Sequence of chain 1.E:
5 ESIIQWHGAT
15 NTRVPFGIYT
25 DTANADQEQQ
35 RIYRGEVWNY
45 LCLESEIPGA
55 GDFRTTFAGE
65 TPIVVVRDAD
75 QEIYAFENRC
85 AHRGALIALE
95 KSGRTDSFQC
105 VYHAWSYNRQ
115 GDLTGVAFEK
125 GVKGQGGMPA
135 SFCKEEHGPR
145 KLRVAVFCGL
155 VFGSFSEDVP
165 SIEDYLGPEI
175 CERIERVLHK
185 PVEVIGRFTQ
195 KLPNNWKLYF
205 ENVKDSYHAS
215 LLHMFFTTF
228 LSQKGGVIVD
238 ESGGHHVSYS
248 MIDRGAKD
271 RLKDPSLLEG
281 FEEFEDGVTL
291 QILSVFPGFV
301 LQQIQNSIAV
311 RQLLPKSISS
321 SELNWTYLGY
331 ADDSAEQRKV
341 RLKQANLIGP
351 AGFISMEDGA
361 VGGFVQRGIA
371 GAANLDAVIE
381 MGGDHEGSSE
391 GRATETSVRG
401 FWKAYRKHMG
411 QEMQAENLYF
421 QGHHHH

A protein and the small-molecule ligand that binds it are described below.
Small molecule (SMILES): O=C(O)c1ccc(C(=O)O)c(O)c1

Binding-site contacts:
Ligand atom O3 contacts residue ILE354 of chain 1.E at 4.3 Å.
Ligand atom O2 contacts residue SER210 of chain 1.E at 3.7 Å.
Ligand atom C3 contacts residue ILE292 of chain 1.E at 3.7 Å (hydrophobic).
Ligand atom C5 contacts residue LEU290 of chain 1.E at 3.9 Å (hydrophobic).
Ligand atom C7 contacts residue ARG392 of chain 1.E at 3.6 Å.
Ligand atom C6 contacts residue ALA213 of chain 1.E at 3.2 Å (hydrophobic).
Ligand atom C6 contacts residue ILE292 of chain 1.E at 3.6 Å (hydrophobic).
Ligand atom O1 contacts residue ARG392 of chain 1.E at 2.6 Å (salt-bridge).
Ligand atom O4 contacts residue ARG311 of chain 1.E at 2.9 Å (salt-bridge).
Ligand atom C7 contacts residue LEU290 of chain 1.E at 3.9 Å (hydrophobic).
Ligand atom O1 contacts residue LEU290 of chain 1.E at 3.2 Å.
Ligand atom C8 contacts residue ARG311 of chain 1.E at 3.5 Å.
Ligand atom O2 contacts residue SER245 of chain 1.E at 2.4 Å (h-bond).
Ligand atom O1 contacts residue ALA213 of chain 1.E at 3.5 Å.
Ligand atom C1 contacts residue VAL207 of chain 1.E at 3.5 Å (hydrophobic).
Ligand atom O1 contacts residue SER245 of chain 1.E at 3.6 Å.
Ligand atom C7 contacts residue ILE292 of chain 1.E at 4.3 Å (hydrophobic).
Ligand atom O2 contacts residue ARG392 of chain 1.E at 3.9 Å.
Ligand atom O5 contacts residue ARG311 of chain 1.E at 2.8 Å (salt-bridge).
Ligand atom C5 contacts residue ILE292 of chain 1.E at 3.3 Å (hydrophobic).
Ligand atom O3 contacts residue ILE292 of chain 1.E at 3.4 Å.
Ligand atom C4 contacts residue ILE292 of chain 1.E at 3.3 Å (hydrophobic).
Ligand atom C1 contacts residue ALA213 of chain 1.E at 3.5 Å (hydrophobic).
Ligand atom C5 contacts residue ALA213 of chain 1.E at 3.8 Å (hydrophobic).
Ligand atom O3 contacts residue LEU290 of chain 1.E at 4.3 Å.
Ligand atom O5 contacts residue ASP358 of chain 1.E at 3.8 Å.
Ligand atom O4 contacts residue ASP358 of chain 1.E at 3.6 Å.
Ligand atom C8 contacts residue ILE292 of chain 1.E at 4.3 Å (hydrophobic).
Ligand atom C2 contacts residue ILE292 of chain 1.E at 3.9 Å (hydrophobic).
Ligand atom C2 contacts residue ALA213 of chain 1.E at 4.3 Å (hydrophobic).
Ligand atom O2 contacts residue ALA213 of chain 1.E at 3.3 Å.
Ligand atom O4 contacts residue VAL207 of chain 1.E at 4.1 Å.
Ligand atom C1 contacts residue ILE292 of chain 1.E at 3.9 Å (hydrophobic).
Ligand atom C8 contacts residue ASP358 of chain 1.E at 3.8 Å.
Ligand atom C7 contacts residue SER245 of chain 1.E at 3.2 Å.
Ligand atom O5 contacts residue ILE292 of chain 1.E at 4.1 Å.
Ligand atom C7 contacts residue ALA213 of chain 1.E at 3.1 Å (hydrophobic).
Ligand atom C2 contacts residue VAL207 of chain 1.E at 3.4 Å (hydrophobic).
Ligand atom C6 contacts residue LEU290 of chain 1.E at 4.3 Å (hydrophobic).
Ligand atom O3 contacts residue ILE304 of chain 1.E at 3.7 Å.